The protein below binds the small molecule below.
Small molecule (SMILES): Nc1ncnc2c1ncn2[C@@H]1O[C@H](CO[P](=O)(O)O[P](=O)(O)NP(=O)(O)O)[C@@H](O)[C@H]1O

Sequence of chain 1.C:
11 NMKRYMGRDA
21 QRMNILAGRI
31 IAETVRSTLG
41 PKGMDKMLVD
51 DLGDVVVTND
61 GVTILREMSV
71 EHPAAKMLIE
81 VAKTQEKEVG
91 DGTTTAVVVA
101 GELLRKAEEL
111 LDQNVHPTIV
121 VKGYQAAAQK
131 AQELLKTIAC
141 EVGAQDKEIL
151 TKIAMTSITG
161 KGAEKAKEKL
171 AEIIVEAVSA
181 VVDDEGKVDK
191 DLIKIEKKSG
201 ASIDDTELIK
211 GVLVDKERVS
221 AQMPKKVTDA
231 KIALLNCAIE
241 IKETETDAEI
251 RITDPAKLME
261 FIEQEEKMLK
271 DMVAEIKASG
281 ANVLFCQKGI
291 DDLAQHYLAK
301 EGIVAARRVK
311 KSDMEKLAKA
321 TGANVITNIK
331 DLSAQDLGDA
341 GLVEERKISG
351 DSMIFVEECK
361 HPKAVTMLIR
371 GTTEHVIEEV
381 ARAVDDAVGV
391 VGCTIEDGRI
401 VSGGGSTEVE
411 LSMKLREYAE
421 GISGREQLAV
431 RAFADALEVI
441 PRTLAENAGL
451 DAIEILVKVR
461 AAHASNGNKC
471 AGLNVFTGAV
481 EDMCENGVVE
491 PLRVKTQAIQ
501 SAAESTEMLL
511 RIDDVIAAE

Binding-site contacts:
Ligand atom O1A contacts residue ASN59 of chain 1.C at 3.5 Å (h-bond).
Ligand atom C3' contacts residue GLU490 of chain 1.C at 3.3 Å.
Ligand atom O2A contacts residue GLY160 of chain 1.C at 3.0 Å (h-bond).
Ligand atom O3G contacts residue LYS161 of chain 1.C at 3.1 Å (salt-bridge).
Ligand atom O2' contacts residue GLY404 of chain 1.C at 3.0 Å (h-bond).
Ligand atom O1G contacts residue GLY61 of chain 1.C at 3.0 Å (h-bond).
Ligand atom N7 contacts residue PRO41 of chain 1.C at 3.5 Å.
Ligand atom O1G contacts residue THR94 of chain 1.C at 3.2 Å (h-bond).
Ligand atom O1G contacts residue ASN59 of chain 1.C at 3.1 Å (h-bond).
Ligand atom N3 contacts residue GLY404 of chain 1.C at 3.3 Å.
Ligand atom O2G contacts residue THR93 of chain 1.C at 2.9 Å (h-bond).
Ligand atom PA contacts residue GLY40 of chain 1.C at 3.4 Å.
Ligand atom O3G contacts residue ASP91 of chain 1.C at 3.0 Å (salt-bridge).
Ligand atom O2A contacts residue MG1 of chain 1.N at 2.8 Å.
Ligand atom N3B contacts residue THR93 of chain 1.C at 3.6 Å.
Ligand atom O5' contacts residue GLY40 of chain 1.C at 2.9 Å (h-bond).
Ligand atom N1 contacts residue ASN474 of chain 1.C at 3.6 Å.
Ligand atom O2G contacts residue ASP91 of chain 1.C at 3.5 Å (salt-bridge).
Ligand atom N6 contacts residue PHE476 of chain 1.C at 3.1 Å.
Ligand atom O1A contacts residue THR38 of chain 1.C at 2.7 Å (h-bond).
Ligand atom O2G contacts residue ASP386 of chain 1.C at 3.4 Å (salt-bridge).
Ligand atom O1A contacts residue GLY40 of chain 1.C at 2.7 Å (h-bond).
Ligand atom C2 contacts residue LEU473 of chain 1.C at 3.5 Å (hydrophobic).
Ligand atom C2' contacts residue GLU490 of chain 1.C at 2.7 Å.
Ligand atom O2B contacts residue THR95 of chain 1.C at 3.1 Å.
Ligand atom PG contacts residue MG1 of chain 1.N at 3.6 Å.
Ligand atom O1A contacts residue GLY160 of chain 1.C at 2.9 Å (h-bond).
Ligand atom O1G contacts residue LYS161 of chain 1.C at 3.6 Å (salt-bridge).
Ligand atom O1B contacts residue MG1 of chain 1.N at 2.8 Å.
Ligand atom O3G contacts residue ASP386 of chain 1.C at 3.6 Å (salt-bridge).
Ligand atom O2' contacts residue GLU490 of chain 1.C at 1.9 Å (salt-bridge).
Ligand atom O1G contacts residue ASP60 of chain 1.C at 3.4 Å.
Ligand atom O2G contacts residue ASP60 of chain 1.C at 3.4 Å (salt-bridge).
Ligand atom PA contacts residue GLY160 of chain 1.C at 3.4 Å.
Ligand atom O2' contacts residue GLY403 of chain 1.C at 3.4 Å.
Ligand atom O3G contacts residue MG1 of chain 1.N at 2.2 Å.
Ligand atom N3B contacts residue THR94 of chain 1.C at 3.3 Å (h-bond).
Ligand atom C5 contacts residue PRO41 of chain 1.C at 3.3 Å (hydrophobic).
Ligand atom O1B contacts residue ASP91 of chain 1.C at 2.9 Å (salt-bridge).
Ligand atom O1A contacts residue LEU39 of chain 1.C at 3.2 Å.